Sequence of chain 1.D:
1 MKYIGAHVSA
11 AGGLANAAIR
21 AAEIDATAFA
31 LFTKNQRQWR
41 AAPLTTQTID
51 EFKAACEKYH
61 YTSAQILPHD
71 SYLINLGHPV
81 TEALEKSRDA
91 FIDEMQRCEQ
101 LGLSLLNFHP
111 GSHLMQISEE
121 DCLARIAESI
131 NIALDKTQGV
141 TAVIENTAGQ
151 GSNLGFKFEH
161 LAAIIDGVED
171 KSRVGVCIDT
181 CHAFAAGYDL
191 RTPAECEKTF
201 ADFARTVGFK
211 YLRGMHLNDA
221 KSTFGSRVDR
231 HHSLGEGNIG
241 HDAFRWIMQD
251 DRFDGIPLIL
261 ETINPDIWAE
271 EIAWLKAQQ

Binding-site contacts:
Ligand atom C4' contacts residue ARG230 of chain 1.D at 3.6 Å.
Ligand atom C2' contacts residue 3DR1 of chain 1.B at 3.5 Å.
Ligand atom C6 contacts residue TYR72 of chain 1.D at 3.9 Å (hydrophobic).
Ligand atom C5' contacts residue ASP229 of chain 1.D at 3.1 Å.
Ligand atom O3' contacts residue ARG230 of chain 1.D at 3.5 Å.
Ligand atom C2 contacts residue TYR72 of chain 1.D at 3.5 Å (hydrophobic).
Ligand atom C5' contacts residue ARG230 of chain 1.D at 4.1 Å.
Ligand atom P contacts residue HIS231 of chain 1.D at 4.2 Å.
Ligand atom OP1 contacts residue ARG230 of chain 1.D at 3.6 Å.
Ligand atom C2' contacts residue DC2 of chain 1.B at 4.1 Å.
Ligand atom C2' contacts residue TYR72 of chain 1.D at 3.5 Å (hydrophobic).
Ligand atom O3' contacts residue HIS231 of chain 1.D at 3.3 Å (h-bond).
Ligand atom C5 contacts residue ARG37 of chain 1.D at 3.7 Å.
Ligand atom N3 contacts residue TYR72 of chain 1.D at 3.4 Å.
Ligand atom OP1 contacts residue ILE263 of chain 1.D at 3.9 Å.
Ligand atom O3' contacts residue ASP229 of chain 1.D at 2.7 Å (salt-bridge).
Ligand atom N4 contacts residue ARG37 of chain 1.D at 3.1 Å.
Ligand atom O4' contacts residue ARG230 of chain 1.D at 3.9 Å.
Ligand atom O3' contacts residue HIS182 of chain 1.D at 3.7 Å.
Ligand atom O3' contacts residue 3DR1 of chain 1.B at 2.9 Å (h-bond).
Ligand atom C5 contacts residue DC2 of chain 1.B at 3.9 Å.
Ligand atom C4' contacts residue ASP229 of chain 1.D at 3.4 Å.
Ligand atom C4' contacts residue HIS231 of chain 1.D at 4.2 Å.
Ligand atom C5' contacts residue HIS231 of chain 1.D at 3.9 Å.
Ligand atom C6 contacts residue DC2 of chain 1.B at 3.6 Å.
Ligand atom O3' contacts residue ZN1 of chain 1.F at 2.0 Å.
Ligand atom N1 contacts residue TYR72 of chain 1.D at 3.7 Å.
Ligand atom C3' contacts residue ZN1 of chain 1.F at 3.1 Å.
Ligand atom C1' contacts residue ARG230 of chain 1.D at 3.9 Å.
Ligand atom O2 contacts residue TYR72 of chain 1.D at 3.9 Å.
Ligand atom C3' contacts residue 3DR1 of chain 1.B at 3.7 Å.
Ligand atom C4 contacts residue TYR72 of chain 1.D at 3.6 Å (hydrophobic).
Ligand atom C5 contacts residue TYR72 of chain 1.D at 3.9 Å (hydrophobic).
Ligand atom OP1 contacts residue HIS231 of chain 1.D at 2.7 Å (h-bond).
Ligand atom C3' contacts residue ASP229 of chain 1.D at 3.7 Å.
Ligand atom C4' contacts residue ZN1 of chain 1.F at 3.8 Å.
Ligand atom C3' contacts residue HIS231 of chain 1.D at 3.6 Å.
Ligand atom O2 contacts residue ARG230 of chain 1.D at 3.8 Å.
Ligand atom C4 contacts residue ARG37 of chain 1.D at 3.8 Å.
Ligand atom C3' contacts residue ARG230 of chain 1.D at 4.2 Å.

A protein and the small-molecule ligand that binds it are described below.
Small molecule (SMILES): Cc1cn([C@H]2C[C@H](O[P](=O)(O)OC[C@H]3O[C@@H](n4ccc(N)nc4=O)C[C@@H]3O[P](=O)(O)OC[C@H]3O[C@@H](n4ccc(N)nc4=O)C[C@@H]3O)[C@@H](CO[P](=O)(O)O[C@H]3C[C@H](n4cnc5c(=O)nc(N)[nH]c54)O[C@@H]3CO[P](=O)(O)O[C@H]3C[C@H](n4ccc(N)nc4=O)O[C@@H]3CO[P](=O)(O)O[C@H]3C[C@H](n4cnc5c(=O)nc(N)[nH]c54)O[C@@H]3CO)O2)c(=O)[nH]c1=O